Binding-site contacts:
Ligand atom C1 contacts residue GLU262 of chain 2.A at 2.8 Å.
Ligand atom O2 contacts residue NA1 of chain 2.J at 2.5 Å (h-bond).
Ligand atom O7 contacts residue GLU262 of chain 2.A at 3.5 Å (salt-bridge).
Ligand atom C4 contacts residue HIS102 of chain 2.A at 3.3 Å.
Ligand atom C4 contacts residue HIS287 of chain 2.A at 3.6 Å.
Ligand atom O1 contacts residue ASN229 of chain 2.A at 3.1 Å (h-bond).
Ligand atom O3 contacts residue GLN132 of chain 2.A at 3.6 Å.
Ligand atom O3 contacts residue GLY101 of chain 2.A at 3.6 Å (h-bond).
Ligand atom O7 contacts residue TYR234 of chain 2.A at 3.3 Å.
Ligand atom O6 contacts residue THR197 of chain 2.A at 3.5 Å.
Ligand atom O4 contacts residue ASN236 of chain 2.A at 2.8 Å (h-bond).
Ligand atom O5 contacts residue GLU262 of chain 2.A at 3.1 Å (salt-bridge).
Ligand atom O7 contacts residue TRP198 of chain 2.A at 2.9 Å (h-bond).
Ligand atom O4 contacts residue HIS102 of chain 2.A at 2.7 Å (h-bond).
Ligand atom C2 contacts residue GLU262 of chain 2.A at 3.1 Å.
Ligand atom O6 contacts residue HIS264 of chain 2.A at 3.2 Å.
Ligand atom N2 contacts residue GLU290 of chain 2.A at 2.9 Å (salt-bridge).
Ligand atom O3 contacts residue TRP204 of chain 2.A at 3.4 Å (h-bond).
Ligand atom O2 contacts residue GLU290 of chain 2.A at 3.6 Å (salt-bridge).
Ligand atom O6 contacts residue TRP198 of chain 2.A at 3.3 Å.
Ligand atom O3 contacts residue ASN205 of chain 2.A at 2.6 Å (h-bond).
Ligand atom O3 contacts residue NA1 of chain 2.J at 2.4 Å (h-bond).
Ligand atom O6 contacts residue GLU262 of chain 2.A at 2.8 Å (salt-bridge).
Ligand atom C2 contacts residue GLU290 of chain 2.A at 3.5 Å.
Ligand atom N2 contacts residue GLU262 of chain 2.A at 3.5 Å (salt-bridge).
Ligand atom C3 contacts residue ASN205 of chain 2.A at 3.4 Å.
Ligand atom O5 contacts residue TRP198 of chain 2.A at 3.5 Å.
Ligand atom O5 contacts residue TYR283 of chain 2.A at 3.5 Å.
Ligand atom C3 contacts residue GLU290 of chain 2.A at 3.6 Å.
Ligand atom C2 contacts residue NA1 of chain 2.J at 3.2 Å.
Ligand atom C8 contacts residue ASN229 of chain 2.A at 3.5 Å.
Ligand atom O4 contacts residue GLN132 of chain 2.A at 3.1 Å (h-bond).
Ligand atom O4 contacts residue ASN361 of chain 2.A at 2.9 Å (h-bond).
Ligand atom C3 contacts residue ASN236 of chain 2.A at 3.4 Å.
Ligand atom O6 contacts residue LEU172 of chain 2.A at 3.4 Å.
Ligand atom C3 contacts residue NA1 of chain 2.J at 3.3 Å.
Ligand atom O2 contacts residue TYR234 of chain 2.A at 3.0 Å (h-bond).
Ligand atom O4 contacts residue HIS287 of chain 2.A at 2.7 Å (h-bond).
Ligand atom C5 contacts residue TYR234 of chain 2.A at 3.6 Å (hydrophobic).
Ligand atom N2 contacts residue ASN229 of chain 2.A at 3.3 Å (h-bond).

Sequence of chain 2.A:
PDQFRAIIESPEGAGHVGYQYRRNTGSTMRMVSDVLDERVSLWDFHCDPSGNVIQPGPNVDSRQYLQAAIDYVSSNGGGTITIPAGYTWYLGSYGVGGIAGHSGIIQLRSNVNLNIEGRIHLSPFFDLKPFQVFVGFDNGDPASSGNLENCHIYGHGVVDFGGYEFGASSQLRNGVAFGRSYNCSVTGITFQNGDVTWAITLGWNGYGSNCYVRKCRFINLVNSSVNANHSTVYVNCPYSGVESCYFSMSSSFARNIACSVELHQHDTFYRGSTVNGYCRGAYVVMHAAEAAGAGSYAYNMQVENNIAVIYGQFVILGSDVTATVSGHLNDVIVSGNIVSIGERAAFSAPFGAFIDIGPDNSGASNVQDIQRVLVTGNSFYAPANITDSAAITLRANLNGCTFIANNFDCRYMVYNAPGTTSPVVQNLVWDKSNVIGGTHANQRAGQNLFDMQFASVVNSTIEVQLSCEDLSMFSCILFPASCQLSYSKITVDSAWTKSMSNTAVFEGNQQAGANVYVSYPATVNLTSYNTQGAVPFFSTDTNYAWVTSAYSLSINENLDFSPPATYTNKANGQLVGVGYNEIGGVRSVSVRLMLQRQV

The small molecule below binds the protein below.
Small molecule (SMILES): CC(=O)N[C@@H]1[C@@H](O[C@H]2O[C@H](CO)[C@H](O[C@H]3O[C@H](CO[C@@H]4O[C@@H](C)[C@H](O)[C@@H](O)[C@H]4O)[C@@H](O)[C@H](O)[C@H]3O)[C@H](O[C@@H]3O[C@H](CO)[C@@H](O)[C@H](O)[C@H]3NC(C)=O)[C@H]2O)[C@H](O)[C@@H](CO)O[C@@H]1O